Binding-site contacts:
Ligand atom N contacts residue SER68 of chain 1.L at 3.9 Å.
Ligand atom P contacts residue SER69 of chain 1.L at 4.3 Å.
Ligand atom O3 contacts residue ALA67 of chain 1.L at 4.1 Å.
Ligand atom O3 contacts residue THR62 of chain 1.L at 4.3 Å.
Ligand atom P contacts residue SER68 of chain 1.L at 2.5 Å.
Ligand atom O1 contacts residue THR62 of chain 1.L at 4.4 Å.
Ligand atom O2 contacts residue SER68 of chain 1.L at 3.8 Å.
Ligand atom O3 contacts residue SER68 of chain 1.L at 1.4 Å.
Ligand atom O4 contacts residue SER69 of chain 1.L at 4.0 Å.
Ligand atom O3 contacts residue SER69 of chain 1.L at 3.2 Å (h-bond).
Ligand atom O1 contacts residue SER68 of chain 1.L at 2.9 Å.
Ligand atom CA contacts residue SER68 of chain 1.L at 4.5 Å.
Ligand atom O4 contacts residue SER68 of chain 1.L at 3.1 Å.

A small-molecule ligand and the protein it binds are described below.
Small molecule (SMILES): NCCOP(=O)(O)O

Sequence of chain 1.L:
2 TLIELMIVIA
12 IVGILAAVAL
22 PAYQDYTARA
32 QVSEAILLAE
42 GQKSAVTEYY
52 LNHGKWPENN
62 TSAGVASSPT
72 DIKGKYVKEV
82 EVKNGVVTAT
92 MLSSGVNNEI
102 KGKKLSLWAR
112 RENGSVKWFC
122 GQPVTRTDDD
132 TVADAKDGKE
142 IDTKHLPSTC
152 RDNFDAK